Binding-site contacts:
Ligand atom CB contacts residue ILE256 of chain 2.A at 4.0 Å (hydrophobic).
Ligand atom CM contacts residue ALA42 of chain 2.A at 4.1 Å (hydrophobic).
Ligand atom OXT contacts residue ALA42 of chain 2.A at 4.0 Å.
Ligand atom C contacts residue TRP253 of chain 2.A at 3.7 Å (hydrophobic).
Ligand atom CB contacts residue ALA42 of chain 2.A at 3.7 Å (hydrophobic).
Ligand atom O contacts residue ALA42 of chain 2.A at 3.3 Å (h-bond).
Ligand atom OXT contacts residue GLN255 of chain 2.A at 3.7 Å.
Ligand atom OXT contacts residue ILE256 of chain 2.A at 3.9 Å.
Ligand atom C contacts residue ALA42 of chain 2.A at 3.5 Å (hydrophobic).
Ligand atom CA contacts residue TRP253 of chain 2.A at 3.7 Å (hydrophobic).
Ligand atom O contacts residue ASN43 of chain 2.A at 2.8 Å (h-bond).
Ligand atom OXT contacts residue ASN43 of chain 2.A at 3.4 Å (h-bond).
Ligand atom CB contacts residue TRP253 of chain 2.A at 3.8 Å (hydrophobic).
Ligand atom C contacts residue ASN43 of chain 2.A at 3.5 Å.
Ligand atom CM contacts residue ARG174 of chain 2.A at 3.6 Å.
Ligand atom OXT contacts residue TRP253 of chain 2.A at 3.0 Å (h-bond).
Ligand atom CA contacts residue ALA42 of chain 2.A at 3.9 Å (hydrophobic).

A protein and the small-molecule ligand that binds it are described below.
Small molecule (SMILES): CC(C)C(=O)O

Sequence of chain 2.A:
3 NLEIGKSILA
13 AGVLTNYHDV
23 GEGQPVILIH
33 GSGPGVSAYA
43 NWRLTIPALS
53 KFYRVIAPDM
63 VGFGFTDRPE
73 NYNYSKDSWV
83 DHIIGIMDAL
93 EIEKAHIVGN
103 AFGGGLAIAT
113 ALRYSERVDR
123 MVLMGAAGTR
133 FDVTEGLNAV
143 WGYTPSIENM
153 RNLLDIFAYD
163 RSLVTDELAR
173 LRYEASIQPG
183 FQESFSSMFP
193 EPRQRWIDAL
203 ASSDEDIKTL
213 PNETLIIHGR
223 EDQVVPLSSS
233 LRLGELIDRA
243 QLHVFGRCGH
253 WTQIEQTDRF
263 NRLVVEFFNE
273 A